A small-molecule ligand and the protein it binds are described below.
Small molecule (SMILES): CC(=O)N[C@@H]1[C@@H](O)[C@H](O)[C@@H](CO)O[C@H]1O

Binding-site contacts:
Ligand atom N2 contacts residue THR90 of chain 1.A at 3.8 Å.
Ligand atom C8 contacts residue THR90 of chain 1.A at 4.5 Å.
Ligand atom C1 contacts residue THR90 of chain 1.A at 3.5 Å.
Ligand atom C5 contacts residue THR90 of chain 1.A at 4.1 Å.
Ligand atom C7 contacts residue ASN88 of chain 1.A at 3.9 Å.
Ligand atom O7 contacts residue ASN88 of chain 1.A at 4.5 Å.
Ligand atom C2 contacts residue ASN88 of chain 1.A at 2.1 Å.
Ligand atom C5 contacts residue ASN88 of chain 1.A at 3.6 Å.
Ligand atom N2 contacts residue ASN88 of chain 1.A at 2.7 Å (h-bond).
Ligand atom C2 contacts residue THR90 of chain 1.A at 4.5 Å.
Ligand atom O6 contacts residue PRO92 of chain 1.A at 4.0 Å.
Ligand atom C4 contacts residue ASN88 of chain 1.A at 4.0 Å.
Ligand atom O3 contacts residue ASN88 of chain 1.A at 4.3 Å.
Ligand atom C7 contacts residue THR90 of chain 1.A at 4.5 Å.
Ligand atom O5 contacts residue ASN88 of chain 1.A at 2.4 Å (h-bond).
Ligand atom O5 contacts residue THR90 of chain 1.A at 4.0 Å.
Ligand atom C1 contacts residue ASN88 of chain 1.A at 1.4 Å.
Ligand atom C3 contacts residue ASN88 of chain 1.A at 3.5 Å.

Sequence of chain 1.A:
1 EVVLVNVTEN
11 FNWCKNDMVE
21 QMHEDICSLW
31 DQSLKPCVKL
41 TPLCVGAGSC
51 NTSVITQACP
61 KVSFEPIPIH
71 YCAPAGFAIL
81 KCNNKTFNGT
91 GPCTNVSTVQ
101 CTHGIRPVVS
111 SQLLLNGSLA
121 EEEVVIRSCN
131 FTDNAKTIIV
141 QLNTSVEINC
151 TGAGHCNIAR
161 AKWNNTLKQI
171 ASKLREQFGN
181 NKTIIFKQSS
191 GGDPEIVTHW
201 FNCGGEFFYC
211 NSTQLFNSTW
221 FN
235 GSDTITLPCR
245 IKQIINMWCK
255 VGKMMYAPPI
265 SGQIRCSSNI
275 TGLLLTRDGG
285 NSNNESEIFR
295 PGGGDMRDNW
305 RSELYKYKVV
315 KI